Binding-site contacts:
Ligand atom O7 contacts residue ASN154 of chain 35.B at 4.3 Å.
Ligand atom C2 contacts residue MET151 of chain 35.B at 4.0 Å (hydrophobic).
Ligand atom O5 contacts residue MET151 of chain 35.B at 3.7 Å.
Ligand atom C7 contacts residue ASN154 of chain 35.B at 3.4 Å.
Ligand atom C1 contacts residue MET151 of chain 35.B at 4.2 Å (hydrophobic).
Ligand atom C5 contacts residue MET151 of chain 35.B at 4.1 Å (hydrophobic).
Ligand atom C4 contacts residue MET151 of chain 35.B at 3.5 Å (hydrophobic).
Ligand atom C4 contacts residue ASN154 of chain 35.B at 4.2 Å.
Ligand atom N2 contacts residue ASN154 of chain 35.B at 2.9 Å.
Ligand atom C8 contacts residue ASN154 of chain 35.B at 3.0 Å.
Ligand atom C1 contacts residue ASN154 of chain 35.B at 1.4 Å.
Ligand atom O3 contacts residue MET151 of chain 35.B at 4.2 Å.
Ligand atom C3 contacts residue ASN154 of chain 35.B at 3.9 Å.
Ligand atom O4 contacts residue MET151 of chain 35.B at 4.4 Å.
Ligand atom C5 contacts residue ASN154 of chain 35.B at 3.7 Å.
Ligand atom C3 contacts residue MET151 of chain 35.B at 4.1 Å (hydrophobic).
Ligand atom C2 contacts residue ASN154 of chain 35.B at 2.5 Å.
Ligand atom O5 contacts residue ASN154 of chain 35.B at 2.4 Å (h-bond).

Sequence of chain 35.B:
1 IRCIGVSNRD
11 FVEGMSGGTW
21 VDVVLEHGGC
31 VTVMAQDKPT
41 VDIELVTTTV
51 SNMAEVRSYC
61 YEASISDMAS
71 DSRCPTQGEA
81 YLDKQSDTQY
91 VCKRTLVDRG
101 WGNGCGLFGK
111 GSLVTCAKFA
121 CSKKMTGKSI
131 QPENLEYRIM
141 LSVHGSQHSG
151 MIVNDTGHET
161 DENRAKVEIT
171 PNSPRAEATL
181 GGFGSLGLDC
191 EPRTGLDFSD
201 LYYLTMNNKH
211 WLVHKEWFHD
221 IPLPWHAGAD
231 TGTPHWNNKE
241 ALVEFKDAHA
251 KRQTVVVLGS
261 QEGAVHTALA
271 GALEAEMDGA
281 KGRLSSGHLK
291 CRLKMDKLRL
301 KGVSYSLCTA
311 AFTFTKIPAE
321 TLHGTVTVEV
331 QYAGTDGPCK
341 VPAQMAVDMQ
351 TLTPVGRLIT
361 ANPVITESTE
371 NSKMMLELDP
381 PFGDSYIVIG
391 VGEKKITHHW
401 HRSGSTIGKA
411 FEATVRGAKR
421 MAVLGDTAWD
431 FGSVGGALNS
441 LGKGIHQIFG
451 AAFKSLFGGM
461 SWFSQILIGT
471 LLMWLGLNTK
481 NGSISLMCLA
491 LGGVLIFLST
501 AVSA

A small-molecule ligand and the protein it binds are described below.
Small molecule (SMILES): CC(=O)N[C@@H]1[C@@H](O)[C@H](O)[C@@H](CO)O[C@H]1O